Binding-site contacts:
Ligand atom N2 contacts residue ASN343 of chain 1.H at 2.8 Å (h-bond).
Ligand atom C2 contacts residue ASN343 of chain 1.H at 2.4 Å.
Ligand atom C3 contacts residue ASN343 of chain 1.H at 3.7 Å.
Ligand atom O5 contacts residue ASN343 of chain 1.H at 2.3 Å (h-bond).
Ligand atom C7 contacts residue ASN343 of chain 1.H at 4.1 Å.
Ligand atom C4 contacts residue ASN343 of chain 1.H at 4.2 Å.
Ligand atom O7 contacts residue ASN343 of chain 1.H at 4.5 Å.
Ligand atom O6 contacts residue VAL367 of chain 1.H at 4.3 Å.
Ligand atom C1 contacts residue ASN343 of chain 1.H at 1.3 Å.
Ligand atom C5 contacts residue ASN343 of chain 1.H at 3.5 Å.

A small-molecule ligand and the protein it binds are described below.
Small molecule (SMILES): CC(=O)N[C@H]1[C@H](O[C@H]2[C@H](O)[C@@H](NC(C)=O)CO[C@@H]2CO)O[C@H](CO)[C@@H](O)[C@@H]1O

Sequence of chain 1.H:
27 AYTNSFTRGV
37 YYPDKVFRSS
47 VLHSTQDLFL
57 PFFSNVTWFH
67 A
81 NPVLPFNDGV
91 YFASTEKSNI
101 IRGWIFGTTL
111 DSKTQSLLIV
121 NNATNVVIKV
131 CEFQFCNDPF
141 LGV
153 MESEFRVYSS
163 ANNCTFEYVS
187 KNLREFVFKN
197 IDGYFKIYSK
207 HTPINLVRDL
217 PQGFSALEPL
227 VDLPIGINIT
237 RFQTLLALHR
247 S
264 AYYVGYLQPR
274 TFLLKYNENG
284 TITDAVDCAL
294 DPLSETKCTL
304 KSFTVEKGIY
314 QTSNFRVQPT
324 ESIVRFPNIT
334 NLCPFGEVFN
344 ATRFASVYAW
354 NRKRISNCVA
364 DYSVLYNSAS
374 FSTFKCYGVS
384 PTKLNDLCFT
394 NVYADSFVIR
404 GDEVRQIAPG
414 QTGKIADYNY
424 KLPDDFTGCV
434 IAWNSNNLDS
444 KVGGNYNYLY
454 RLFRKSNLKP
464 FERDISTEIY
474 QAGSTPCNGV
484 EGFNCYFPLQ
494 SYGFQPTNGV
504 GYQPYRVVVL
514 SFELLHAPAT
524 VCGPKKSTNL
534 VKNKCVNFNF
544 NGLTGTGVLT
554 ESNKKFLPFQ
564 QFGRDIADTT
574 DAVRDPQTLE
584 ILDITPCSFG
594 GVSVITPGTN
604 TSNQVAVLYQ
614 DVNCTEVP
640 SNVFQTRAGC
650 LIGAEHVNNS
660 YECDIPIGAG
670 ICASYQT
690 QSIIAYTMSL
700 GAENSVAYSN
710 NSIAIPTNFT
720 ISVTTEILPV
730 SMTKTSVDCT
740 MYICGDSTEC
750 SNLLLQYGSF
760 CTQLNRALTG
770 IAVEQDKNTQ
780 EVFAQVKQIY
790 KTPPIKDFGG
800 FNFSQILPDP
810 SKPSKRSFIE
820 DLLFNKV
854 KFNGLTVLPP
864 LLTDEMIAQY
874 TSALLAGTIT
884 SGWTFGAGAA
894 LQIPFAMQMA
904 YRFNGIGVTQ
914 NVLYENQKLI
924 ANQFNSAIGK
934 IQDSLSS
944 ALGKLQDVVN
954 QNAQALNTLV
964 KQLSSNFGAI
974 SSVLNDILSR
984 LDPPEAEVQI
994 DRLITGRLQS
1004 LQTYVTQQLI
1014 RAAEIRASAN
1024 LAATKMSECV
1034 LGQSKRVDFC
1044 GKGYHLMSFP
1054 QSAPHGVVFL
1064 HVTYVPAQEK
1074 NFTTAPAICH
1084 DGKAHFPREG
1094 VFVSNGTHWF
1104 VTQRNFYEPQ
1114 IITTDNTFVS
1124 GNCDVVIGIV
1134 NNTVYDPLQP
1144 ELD